Binding-site contacts:
Ligand atom O5 contacts residue ASN343 of chain 1.A at 2.4 Å (h-bond).
Ligand atom C2 contacts residue ASN343 of chain 1.A at 2.2 Å.
Ligand atom C8 contacts residue TRP430 of chain 1.A at 3.4 Å (hydrophobic).
Ligand atom C4 contacts residue ASN343 of chain 1.A at 4.0 Å.
Ligand atom C8 contacts residue ILE342 of chain 1.A at 3.7 Å (hydrophobic).
Ligand atom O7 contacts residue ASN343 of chain 1.A at 4.2 Å.
Ligand atom C7 contacts residue ASN343 of chain 1.A at 3.7 Å.
Ligand atom C8 contacts residue LEU392 of chain 1.A at 3.9 Å (hydrophobic).
Ligand atom N2 contacts residue ASN343 of chain 1.A at 2.8 Å (h-bond).
Ligand atom C7 contacts residue ILE342 of chain 1.A at 4.3 Å (hydrophobic).
Ligand atom C3 contacts residue ASN343 of chain 1.A at 3.6 Å.
Ligand atom C1 contacts residue ASN343 of chain 1.A at 1.4 Å.
Ligand atom C5 contacts residue ASN343 of chain 1.A at 3.6 Å.

Sequence of chain 1.A:
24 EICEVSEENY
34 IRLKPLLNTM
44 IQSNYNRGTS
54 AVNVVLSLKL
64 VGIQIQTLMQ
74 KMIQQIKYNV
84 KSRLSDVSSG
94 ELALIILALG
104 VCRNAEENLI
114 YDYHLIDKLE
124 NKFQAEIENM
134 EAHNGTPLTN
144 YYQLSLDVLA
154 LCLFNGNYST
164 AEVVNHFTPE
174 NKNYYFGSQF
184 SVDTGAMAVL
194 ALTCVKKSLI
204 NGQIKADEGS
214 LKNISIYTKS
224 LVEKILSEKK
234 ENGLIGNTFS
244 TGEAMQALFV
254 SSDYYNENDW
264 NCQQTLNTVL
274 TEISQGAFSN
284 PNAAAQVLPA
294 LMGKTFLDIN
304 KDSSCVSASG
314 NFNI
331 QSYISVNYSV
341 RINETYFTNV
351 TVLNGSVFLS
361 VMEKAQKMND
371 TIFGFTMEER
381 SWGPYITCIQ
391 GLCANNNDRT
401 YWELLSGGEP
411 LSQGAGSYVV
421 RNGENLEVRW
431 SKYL

This protein binds this small molecule.
Small molecule (SMILES): CC(=O)N[C@@H]1[C@@H](O)[C@H](O)[C@@H](CO)O[C@H]1O